This protein binds this small molecule.
Small molecule (SMILES): CC(=O)N[C@@H]1[C@@H](O)[C@H](O)[C@@H](CO)O[C@H]1O

Sequence of chain 1.B:
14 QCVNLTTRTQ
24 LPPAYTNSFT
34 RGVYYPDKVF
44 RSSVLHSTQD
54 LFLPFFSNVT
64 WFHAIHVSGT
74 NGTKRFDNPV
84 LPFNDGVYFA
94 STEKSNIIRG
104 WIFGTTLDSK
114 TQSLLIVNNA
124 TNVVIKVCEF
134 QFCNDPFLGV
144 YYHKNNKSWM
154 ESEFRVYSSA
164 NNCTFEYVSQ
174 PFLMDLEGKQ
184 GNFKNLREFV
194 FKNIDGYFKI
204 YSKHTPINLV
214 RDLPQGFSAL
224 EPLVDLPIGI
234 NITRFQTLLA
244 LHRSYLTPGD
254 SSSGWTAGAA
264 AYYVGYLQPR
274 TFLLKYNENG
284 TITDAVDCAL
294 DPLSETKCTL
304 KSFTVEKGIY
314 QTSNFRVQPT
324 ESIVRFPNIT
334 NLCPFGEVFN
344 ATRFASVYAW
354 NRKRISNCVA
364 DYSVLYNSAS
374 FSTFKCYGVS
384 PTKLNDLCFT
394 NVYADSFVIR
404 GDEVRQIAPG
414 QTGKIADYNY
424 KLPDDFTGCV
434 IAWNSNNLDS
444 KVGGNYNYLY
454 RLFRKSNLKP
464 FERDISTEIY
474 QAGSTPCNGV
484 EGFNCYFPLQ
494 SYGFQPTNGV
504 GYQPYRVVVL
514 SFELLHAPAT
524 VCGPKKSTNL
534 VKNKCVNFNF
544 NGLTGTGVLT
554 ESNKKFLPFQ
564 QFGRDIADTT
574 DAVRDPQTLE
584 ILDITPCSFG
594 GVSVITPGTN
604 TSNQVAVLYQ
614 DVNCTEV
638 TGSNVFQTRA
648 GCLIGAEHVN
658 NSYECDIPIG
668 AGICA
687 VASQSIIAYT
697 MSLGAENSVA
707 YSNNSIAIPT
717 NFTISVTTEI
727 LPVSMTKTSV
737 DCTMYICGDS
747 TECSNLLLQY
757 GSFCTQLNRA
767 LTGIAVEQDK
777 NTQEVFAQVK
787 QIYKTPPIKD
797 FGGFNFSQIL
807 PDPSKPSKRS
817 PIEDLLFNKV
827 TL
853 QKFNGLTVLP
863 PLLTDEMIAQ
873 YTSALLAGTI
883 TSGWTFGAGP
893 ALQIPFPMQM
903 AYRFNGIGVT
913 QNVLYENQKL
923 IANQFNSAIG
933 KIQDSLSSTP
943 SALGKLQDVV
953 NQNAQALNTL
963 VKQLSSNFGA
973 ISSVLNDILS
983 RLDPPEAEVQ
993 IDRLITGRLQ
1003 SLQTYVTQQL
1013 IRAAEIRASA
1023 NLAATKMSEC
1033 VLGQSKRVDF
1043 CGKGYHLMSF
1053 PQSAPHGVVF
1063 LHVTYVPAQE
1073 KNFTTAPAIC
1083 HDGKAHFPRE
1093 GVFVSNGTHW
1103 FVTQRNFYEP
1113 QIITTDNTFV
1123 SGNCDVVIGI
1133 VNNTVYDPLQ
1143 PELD

Binding-site contacts:
Ligand atom C2 contacts residue ASN603 of chain 1.B at 2.4 Å.
Ligand atom C6 contacts residue ASN603 of chain 1.B at 4.4 Å.
Ligand atom C4 contacts residue ASN603 of chain 1.B at 4.2 Å.
Ligand atom O5 contacts residue ASN603 of chain 1.B at 2.4 Å (h-bond).
Ligand atom C1 contacts residue ASN603 of chain 1.B at 1.4 Å.
Ligand atom C8 contacts residue ASN603 of chain 1.B at 3.4 Å.
Ligand atom O7 contacts residue PRO942 of chain 1.B at 4.3 Å.
Ligand atom O3 contacts residue ASN603 of chain 1.B at 3.9 Å.
Ligand atom N2 contacts residue ASN603 of chain 1.B at 3.2 Å (h-bond).
Ligand atom C5 contacts residue ASN603 of chain 1.B at 3.7 Å.
Ligand atom O6 contacts residue ASN603 of chain 1.B at 3.9 Å.
Ligand atom C3 contacts residue ASN603 of chain 1.B at 3.6 Å.
Ligand atom C7 contacts residue ASN603 of chain 1.B at 3.6 Å.